A small-molecule ligand and the protein it binds are described below.
Small molecule (SMILES): CC(=O)N[C@@H]1[C@@H](O)[C@H](O)[C@@H](CO)O[C@H]1O

Sequence of chain 1.B:
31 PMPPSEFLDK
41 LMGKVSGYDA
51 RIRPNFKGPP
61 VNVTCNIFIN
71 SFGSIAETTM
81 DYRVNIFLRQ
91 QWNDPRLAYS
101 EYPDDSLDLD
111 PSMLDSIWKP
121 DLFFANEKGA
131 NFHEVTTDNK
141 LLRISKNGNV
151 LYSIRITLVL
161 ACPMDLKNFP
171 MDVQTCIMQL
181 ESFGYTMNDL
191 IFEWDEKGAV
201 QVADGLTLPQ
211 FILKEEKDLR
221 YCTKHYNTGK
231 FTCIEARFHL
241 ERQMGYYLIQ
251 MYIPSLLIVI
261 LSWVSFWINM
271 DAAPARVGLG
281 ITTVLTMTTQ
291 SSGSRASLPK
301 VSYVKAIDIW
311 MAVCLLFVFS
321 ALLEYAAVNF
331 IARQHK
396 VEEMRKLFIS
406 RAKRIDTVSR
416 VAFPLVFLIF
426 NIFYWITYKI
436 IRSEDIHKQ

Binding-site contacts:
Ligand atom C1 contacts residue ASN62 of chain 1.B at 1.4 Å.
Ligand atom O7 contacts residue ASN62 of chain 1.B at 3.7 Å.
Ligand atom C2 contacts residue PRO60 of chain 1.B at 3.7 Å (hydrophobic).
Ligand atom O3 contacts residue PRO59 of chain 1.B at 3.7 Å.
Ligand atom N2 contacts residue PRO59 of chain 1.B at 3.7 Å.
Ligand atom C7 contacts residue ASN62 of chain 1.B at 3.5 Å.
Ligand atom C1 contacts residue PRO60 of chain 1.B at 3.5 Å (hydrophobic).
Ligand atom C3 contacts residue PRO59 of chain 1.B at 4.1 Å (hydrophobic).
Ligand atom C2 contacts residue ASN62 of chain 1.B at 2.5 Å.
Ligand atom C4 contacts residue ASN62 of chain 1.B at 4.2 Å.
Ligand atom N2 contacts residue PRO60 of chain 1.B at 2.8 Å (h-bond).
Ligand atom O5 contacts residue ASN62 of chain 1.B at 2.4 Å (h-bond).
Ligand atom C8 contacts residue PRO60 of chain 1.B at 3.5 Å (hydrophobic).
Ligand atom C3 contacts residue ASN62 of chain 1.B at 3.8 Å.
Ligand atom C3 contacts residue PRO60 of chain 1.B at 4.5 Å (hydrophobic).
Ligand atom C8 contacts residue PRO59 of chain 1.B at 3.7 Å (hydrophobic).
Ligand atom C5 contacts residue ASN62 of chain 1.B at 3.7 Å.
Ligand atom N2 contacts residue ASN62 of chain 1.B at 2.9 Å (h-bond).
Ligand atom C7 contacts residue PRO60 of chain 1.B at 3.5 Å (hydrophobic).
Ligand atom C7 contacts residue PRO59 of chain 1.B at 4.1 Å (hydrophobic).
Ligand atom C8 contacts residue ASN55 of chain 1.B at 3.5 Å.